Binding-site contacts:
Ligand atom C5 contacts residue ASN748 of chain 1.C at 3.1 Å.
Ligand atom C1 contacts residue ASN748 of chain 1.C at 1.9 Å.
Ligand atom C6 contacts residue LEU763 of chain 1.C at 3.9 Å (hydrophobic).
Ligand atom C8 contacts residue ASN748 of chain 1.C at 3.9 Å.
Ligand atom C2 contacts residue ASN748 of chain 1.C at 2.7 Å.
Ligand atom O5 contacts residue ASN748 of chain 1.C at 2.1 Å (h-bond).
Ligand atom C3 contacts residue ASN748 of chain 1.C at 4.0 Å.
Ligand atom O7 contacts residue ASN748 of chain 1.C at 2.4 Å (h-bond).
Ligand atom C6 contacts residue ASN748 of chain 1.C at 4.1 Å.
Ligand atom O5 contacts residue THR750 of chain 1.C at 4.0 Å.
Ligand atom C4 contacts residue ASN748 of chain 1.C at 4.1 Å.
Ligand atom N2 contacts residue ASN748 of chain 1.C at 2.5 Å (h-bond).
Ligand atom O7 contacts residue PRO822 of chain 1.C at 3.6 Å.
Ligand atom C5 contacts residue THR750 of chain 1.C at 3.6 Å.
Ligand atom C6 contacts residue THR750 of chain 1.C at 2.8 Å.
Ligand atom O6 contacts residue THR750 of chain 1.C at 3.4 Å (h-bond).
Ligand atom O5 contacts residue ILE753 of chain 1.C at 3.9 Å.
Ligand atom O7 contacts residue LEU823 of chain 1.C at 3.8 Å.
Ligand atom C7 contacts residue ASN748 of chain 1.C at 2.6 Å.
Ligand atom C6 contacts residue ILE753 of chain 1.C at 4.4 Å (hydrophobic).
Ligand atom O6 contacts residue LEU763 of chain 1.C at 3.7 Å.

Sequence of chain 1.C:
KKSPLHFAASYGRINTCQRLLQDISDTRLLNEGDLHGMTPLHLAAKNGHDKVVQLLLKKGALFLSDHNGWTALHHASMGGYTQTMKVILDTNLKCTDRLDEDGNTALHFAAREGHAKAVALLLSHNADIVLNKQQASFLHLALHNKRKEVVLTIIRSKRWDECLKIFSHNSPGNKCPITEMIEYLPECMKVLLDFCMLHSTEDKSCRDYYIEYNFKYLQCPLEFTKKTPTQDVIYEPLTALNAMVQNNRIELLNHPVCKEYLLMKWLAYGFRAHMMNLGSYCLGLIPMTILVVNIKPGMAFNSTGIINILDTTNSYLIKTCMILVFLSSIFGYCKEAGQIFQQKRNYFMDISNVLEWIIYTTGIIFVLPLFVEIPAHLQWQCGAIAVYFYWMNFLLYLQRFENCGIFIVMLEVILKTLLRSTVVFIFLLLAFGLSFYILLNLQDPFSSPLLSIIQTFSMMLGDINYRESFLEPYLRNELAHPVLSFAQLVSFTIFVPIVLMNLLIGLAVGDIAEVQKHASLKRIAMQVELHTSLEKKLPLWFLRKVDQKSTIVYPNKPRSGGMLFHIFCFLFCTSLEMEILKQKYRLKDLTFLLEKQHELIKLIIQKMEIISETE

The small molecule below binds the protein below.
Small molecule (SMILES): CC(=O)N[C@H]1[C@H](O[C@H]2[C@H](O)[C@@H](NC(C)=O)CO[C@@H]2CO)O[C@H](CO)[C@@H](O)[C@@H]1O